This protein binds this small molecule.
Small molecule (SMILES): Oc1cc(O)c2ccccc2c1

Binding-site contacts:
Ligand atom O2 contacts residue TYR54 of chain 1.A at 3.2 Å (h-bond).
Ligand atom C6 contacts residue HIS397 of chain 1.A at 4.0 Å.
Ligand atom C4 contacts residue MET398 of chain 1.A at 3.5 Å (hydrophobic).
Ligand atom C5 contacts residue MET398 of chain 1.A at 3.4 Å (hydrophobic).
Ligand atom C5 contacts residue TYR54 of chain 1.A at 3.2 Å (hydrophobic).
Ligand atom C10 contacts residue MET398 of chain 1.A at 3.9 Å (hydrophobic).
Ligand atom O1 contacts residue ARG214 of chain 1.A at 3.4 Å (salt-bridge).
Ligand atom O2 contacts residue HIS397 of chain 1.A at 4.0 Å.
Ligand atom O1 contacts residue LEU273 of chain 1.A at 3.9 Å.
Ligand atom C5 contacts residue HIS397 of chain 1.A at 4.3 Å.
Ligand atom C6 contacts residue MET398 of chain 1.A at 3.9 Å (hydrophobic).
Ligand atom C10 contacts residue TYR400 of chain 1.A at 4.1 Å (hydrophobic).
Ligand atom C8 contacts residue TYR54 of chain 1.A at 3.6 Å (hydrophobic).
Ligand atom O1 contacts residue TYR54 of chain 1.A at 4.3 Å.
Ligand atom C1 contacts residue MET398 of chain 1.A at 3.8 Å (hydrophobic).
Ligand atom C3 contacts residue SER274 of chain 1.A at 4.3 Å.
Ligand atom C7 contacts residue MET398 of chain 1.A at 4.2 Å (hydrophobic).
Ligand atom O1 contacts residue MET398 of chain 1.A at 4.3 Å.
Ligand atom C8 contacts residue TYR400 of chain 1.A at 3.7 Å (hydrophobic).
Ligand atom C9 contacts residue TYR54 of chain 1.A at 3.4 Å (hydrophobic).
Ligand atom O2 contacts residue SER274 of chain 1.A at 3.7 Å.
Ligand atom C8 contacts residue MET398 of chain 1.A at 4.4 Å (hydrophobic).
Ligand atom C7 contacts residue TYR400 of chain 1.A at 3.7 Å (hydrophobic).
Ligand atom C4 contacts residue TYR54 of chain 1.A at 3.3 Å (hydrophobic).
Ligand atom C3 contacts residue MET398 of chain 1.A at 3.8 Å (hydrophobic).
Ligand atom C2 contacts residue TYR54 of chain 1.A at 3.5 Å (hydrophobic).
Ligand atom C2 contacts residue SER274 of chain 1.A at 4.2 Å.
Ligand atom C10 contacts residue TYR54 of chain 1.A at 3.6 Å (hydrophobic).
Ligand atom C2 contacts residue MET398 of chain 1.A at 3.9 Å (hydrophobic).
Ligand atom C6 contacts residue TYR54 of chain 1.A at 3.5 Å (hydrophobic).
Ligand atom C1 contacts residue ARG214 of chain 1.A at 4.4 Å.
Ligand atom C9 contacts residue TYR400 of chain 1.A at 4.3 Å (hydrophobic).
Ligand atom C7 contacts residue TYR54 of chain 1.A at 3.6 Å (hydrophobic).
Ligand atom C10 contacts residue ARG214 of chain 1.A at 4.4 Å.
Ligand atom O2 contacts residue MET398 of chain 1.A at 4.1 Å.
Ligand atom C9 contacts residue MET398 of chain 1.A at 4.0 Å (hydrophobic).
Ligand atom C1 contacts residue TYR54 of chain 1.A at 3.7 Å (hydrophobic).
Ligand atom C3 contacts residue TYR54 of chain 1.A at 3.3 Å (hydrophobic).

Sequence of chain 1.A:
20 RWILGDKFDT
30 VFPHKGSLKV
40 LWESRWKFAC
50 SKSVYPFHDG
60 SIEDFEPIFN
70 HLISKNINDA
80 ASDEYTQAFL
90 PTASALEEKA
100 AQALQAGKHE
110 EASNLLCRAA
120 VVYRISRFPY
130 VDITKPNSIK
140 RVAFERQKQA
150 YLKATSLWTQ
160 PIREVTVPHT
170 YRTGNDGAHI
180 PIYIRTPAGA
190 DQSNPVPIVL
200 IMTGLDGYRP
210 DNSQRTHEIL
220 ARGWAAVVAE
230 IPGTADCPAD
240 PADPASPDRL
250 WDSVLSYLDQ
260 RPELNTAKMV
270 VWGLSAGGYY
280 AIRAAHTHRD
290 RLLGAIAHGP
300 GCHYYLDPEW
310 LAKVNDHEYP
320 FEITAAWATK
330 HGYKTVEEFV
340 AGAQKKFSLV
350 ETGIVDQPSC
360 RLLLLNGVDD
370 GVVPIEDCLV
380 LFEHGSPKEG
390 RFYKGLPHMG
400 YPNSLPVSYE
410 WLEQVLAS